Sequence of chain 1.A:
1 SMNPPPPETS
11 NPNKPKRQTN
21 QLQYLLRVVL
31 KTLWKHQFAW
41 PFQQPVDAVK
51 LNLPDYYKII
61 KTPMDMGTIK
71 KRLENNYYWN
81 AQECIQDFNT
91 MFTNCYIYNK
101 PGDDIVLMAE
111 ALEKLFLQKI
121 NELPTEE

Binding-site contacts:
Ligand atom C20 contacts residue LEU53 of chain 1.A at 4.0 Å (hydrophobic).
Ligand atom C24 contacts residue VAL46 of chain 1.A at 3.4 Å (hydrophobic).
Ligand atom C23 contacts residue PRO41 of chain 1.A at 3.4 Å (hydrophobic).
Ligand atom C24 contacts residue PRO41 of chain 1.A at 3.6 Å (hydrophobic).
Ligand atom N6 contacts residue VAL46 of chain 1.A at 4.0 Å.
Ligand atom N6 contacts residue PRO41 of chain 1.A at 3.9 Å.
Ligand atom O1 contacts residue LEU107 of chain 1.A at 4.0 Å.
Ligand atom C19 contacts residue ASN99 of chain 1.A at 3.6 Å.
Ligand atom C21 contacts residue ILE105 of chain 1.A at 3.9 Å (hydrophobic).
Ligand atom C23 contacts residue LEU51 of chain 1.A at 3.9 Å (hydrophobic).
Ligand atom C22 contacts residue LEU53 of chain 1.A at 3.9 Å (hydrophobic).
Ligand atom O5 contacts residue LEU53 of chain 1.A at 3.7 Å.
Ligand atom C1 contacts residue ASP104 of chain 1.A at 3.6 Å.
Ligand atom O4 contacts residue ASN99 of chain 1.A at 2.9 Å (h-bond).
Ligand atom C11 contacts residue MET108 of chain 1.A at 3.7 Å (hydrophobic).
Ligand atom N4 contacts residue ILE105 of chain 1.A at 3.8 Å.
Ligand atom C5 contacts residue ASP104 of chain 1.A at 3.4 Å.
Ligand atom C19 contacts residue LEU53 of chain 1.A at 3.8 Å (hydrophobic).
Ligand atom N5 contacts residue PRO41 of chain 1.A at 4.0 Å.
Ligand atom C22 contacts residue ASN99 of chain 1.A at 3.6 Å.
Ligand atom C10 contacts residue MET108 of chain 1.A at 3.9 Å (hydrophobic).
Ligand atom N4 contacts residue LEU53 of chain 1.A at 3.9 Å.
Ligand atom N4 contacts residue ASN99 of chain 1.A at 2.9 Å (h-bond).
Ligand atom N1 contacts residue ASP104 of chain 1.A at 3.4 Å (salt-bridge).
Ligand atom O5 contacts residue ASN99 of chain 1.A at 3.5 Å (h-bond).
Ligand atom C21 contacts residue LEU53 of chain 1.A at 3.9 Å (hydrophobic).
Ligand atom C25 contacts residue PHE42 of chain 1.A at 3.4 Å (hydrophobic).
Ligand atom C8 contacts residue ASP104 of chain 1.A at 4.0 Å.
Ligand atom N3 contacts residue LEU53 of chain 1.A at 4.0 Å.
Ligand atom C22 contacts residue ILE105 of chain 1.A at 3.8 Å (hydrophobic).
Ligand atom O2 contacts residue MET108 of chain 1.A at 3.3 Å.
Ligand atom C16 contacts residue ILE105 of chain 1.A at 4.0 Å (hydrophobic).
Ligand atom N5 contacts residue LEU51 of chain 1.A at 3.7 Å.
Ligand atom C2 contacts residue PHE38 of chain 1.A at 3.8 Å (hydrophobic).
Ligand atom C20 contacts residue ILE105 of chain 1.A at 4.0 Å (hydrophobic).
Ligand atom C7 contacts residue ASP104 of chain 1.A at 3.4 Å.
Ligand atom O2 contacts residue TRP40 of chain 1.A at 3.9 Å.
Ligand atom C17 contacts residue TRP40 of chain 1.A at 3.9 Å (hydrophobic).
Ligand atom C6 contacts residue ASP104 of chain 1.A at 3.7 Å.
Ligand atom C25 contacts residue PRO41 of chain 1.A at 3.6 Å (hydrophobic).

This protein binds this small molecule.
Small molecule (SMILES): CCn1cnc2c1c(=O)[nH]c(=O)n2Cc1ccc(CNS(=O)(=O)c2ccc3c(c2)CCCC(=O)N3)cc1